Binding-site contacts:
Ligand atom O34 contacts residue PHE257 of chain 1.B at 3.3 Å (h-bond).
Ligand atom C27 contacts residue ARG175 of chain 1.B at 3.2 Å.
Ligand atom C35 contacts residue ARG175 of chain 1.B at 3.8 Å.
Ligand atom O63 contacts residue PHE257 of chain 1.B at 3.5 Å (h-bond).
Ligand atom C15 contacts residue PHE257 of chain 1.B at 4.4 Å (hydrophobic).
Ligand atom C27 contacts residue VAL256 of chain 1.B at 4.5 Å (hydrophobic).
Ligand atom C21 contacts residue ARG175 of chain 1.B at 3.6 Å.
Ligand atom C24 contacts residue VAL256 of chain 1.B at 3.6 Å (hydrophobic).
Ligand atom O63 contacts residue ARG259 of chain 1.B at 4.2 Å.
Ligand atom N33 contacts residue ARG175 of chain 1.B at 4.4 Å.
Ligand atom C21 contacts residue VAL256 of chain 1.B at 4.4 Å (hydrophobic).
Ligand atom O63 contacts residue ARG175 of chain 1.B at 3.8 Å.
Ligand atom C30 contacts residue ARG175 of chain 1.B at 4.2 Å.
Ligand atom C36 contacts residue PHE257 of chain 1.B at 3.6 Å (hydrophobic).
Ligand atom O63 contacts residue ASN258 of chain 1.B at 4.2 Å.
Ligand atom C18 contacts residue VAL256 of chain 1.B at 4.2 Å (hydrophobic).
Ligand atom C30 contacts residue PHE257 of chain 1.B at 3.6 Å (hydrophobic).
Ligand atom C12 contacts residue ILE179 of chain 1.B at 4.4 Å (hydrophobic).
Ligand atom C60 contacts residue ARG175 of chain 1.B at 3.1 Å.
Ligand atom C18 contacts residue PHE257 of chain 1.B at 3.6 Å (hydrophobic).
Ligand atom C12 contacts residue PHE257 of chain 1.B at 4.0 Å (hydrophobic).
Ligand atom C24 contacts residue PHE257 of chain 1.B at 4.0 Å (hydrophobic).
Ligand atom O63 contacts residue VAL256 of chain 1.B at 4.3 Å.
Ligand atom N33 contacts residue PHE257 of chain 1.B at 3.7 Å.
Ligand atom C24 contacts residue ARG175 of chain 1.B at 3.3 Å.

Sequence of chain 1.B:
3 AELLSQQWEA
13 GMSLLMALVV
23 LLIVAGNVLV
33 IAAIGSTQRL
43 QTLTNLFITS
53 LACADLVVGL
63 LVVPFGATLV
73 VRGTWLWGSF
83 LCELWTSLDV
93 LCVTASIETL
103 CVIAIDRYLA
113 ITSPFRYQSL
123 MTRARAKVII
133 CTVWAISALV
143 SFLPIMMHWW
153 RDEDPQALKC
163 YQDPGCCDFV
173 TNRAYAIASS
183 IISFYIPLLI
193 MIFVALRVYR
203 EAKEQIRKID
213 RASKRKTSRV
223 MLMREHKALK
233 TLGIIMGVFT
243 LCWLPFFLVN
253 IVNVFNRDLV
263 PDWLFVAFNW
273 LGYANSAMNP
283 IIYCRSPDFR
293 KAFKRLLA

A protein and the small-molecule ligand that binds it are described below.
Small molecule (SMILES): CCCCCCCCCC(=O)N(CCO)C[C@@H](O)[C@@H](O)[C@@H](O)[C@@H](O)CO